Sequence of chain 3.D:
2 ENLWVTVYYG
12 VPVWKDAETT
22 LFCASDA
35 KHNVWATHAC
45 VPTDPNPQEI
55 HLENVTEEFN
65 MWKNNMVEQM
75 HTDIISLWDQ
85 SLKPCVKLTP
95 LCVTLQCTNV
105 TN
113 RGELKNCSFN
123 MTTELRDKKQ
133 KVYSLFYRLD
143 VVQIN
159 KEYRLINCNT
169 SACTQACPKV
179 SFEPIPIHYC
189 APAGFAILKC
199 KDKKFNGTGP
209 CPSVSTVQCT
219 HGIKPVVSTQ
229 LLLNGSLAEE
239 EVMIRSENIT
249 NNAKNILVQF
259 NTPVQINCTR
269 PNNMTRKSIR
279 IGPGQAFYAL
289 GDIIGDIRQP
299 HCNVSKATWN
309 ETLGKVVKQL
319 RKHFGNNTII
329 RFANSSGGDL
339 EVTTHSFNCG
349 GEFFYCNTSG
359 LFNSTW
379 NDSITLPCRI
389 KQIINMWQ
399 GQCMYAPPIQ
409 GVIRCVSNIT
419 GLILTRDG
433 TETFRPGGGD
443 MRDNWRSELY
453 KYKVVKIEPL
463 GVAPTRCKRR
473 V

Binding-site contacts:
Ligand atom C2 contacts residue ASN167 of chain 3.D at 2.5 Å.
Ligand atom O5 contacts residue ASN167 of chain 3.D at 2.3 Å (h-bond).
Ligand atom C8 contacts residue ASN167 of chain 3.D at 4.0 Å.
Ligand atom C1 contacts residue ARG162 of chain 3.D at 3.7 Å.
Ligand atom C7 contacts residue ASN167 of chain 3.D at 3.3 Å.
Ligand atom O7 contacts residue ASN167 of chain 3.D at 3.2 Å (h-bond).
Ligand atom C3 contacts residue ASN167 of chain 3.D at 3.8 Å.
Ligand atom N2 contacts residue THR168 of chain 3.D at 4.1 Å.
Ligand atom C4 contacts residue ASN167 of chain 3.D at 4.2 Å.
Ligand atom C8 contacts residue ARG278 of chain 1.D at 3.5 Å.
Ligand atom O5 contacts residue ARG162 of chain 3.D at 3.2 Å (salt-bridge).
Ligand atom C7 contacts residue ARG278 of chain 1.D at 3.4 Å.
Ligand atom C5 contacts residue ARG162 of chain 3.D at 4.0 Å.
Ligand atom O6 contacts residue VAL144 of chain 3.D at 3.8 Å.
Ligand atom C1 contacts residue ASN167 of chain 3.D at 1.4 Å.
Ligand atom C1 contacts residue THR168 of chain 3.D at 4.2 Å.
Ligand atom N2 contacts residue ASN167 of chain 3.D at 2.9 Å (h-bond).
Ligand atom C6 contacts residue ARG162 of chain 3.D at 4.0 Å.
Ligand atom O7 contacts residue ARG278 of chain 1.D at 2.6 Å (salt-bridge).
Ligand atom C5 contacts residue ASN167 of chain 3.D at 3.6 Å.
Ligand atom O6 contacts residue ILE164 of chain 3.D at 3.8 Å.

Sequence of chain 1.D:
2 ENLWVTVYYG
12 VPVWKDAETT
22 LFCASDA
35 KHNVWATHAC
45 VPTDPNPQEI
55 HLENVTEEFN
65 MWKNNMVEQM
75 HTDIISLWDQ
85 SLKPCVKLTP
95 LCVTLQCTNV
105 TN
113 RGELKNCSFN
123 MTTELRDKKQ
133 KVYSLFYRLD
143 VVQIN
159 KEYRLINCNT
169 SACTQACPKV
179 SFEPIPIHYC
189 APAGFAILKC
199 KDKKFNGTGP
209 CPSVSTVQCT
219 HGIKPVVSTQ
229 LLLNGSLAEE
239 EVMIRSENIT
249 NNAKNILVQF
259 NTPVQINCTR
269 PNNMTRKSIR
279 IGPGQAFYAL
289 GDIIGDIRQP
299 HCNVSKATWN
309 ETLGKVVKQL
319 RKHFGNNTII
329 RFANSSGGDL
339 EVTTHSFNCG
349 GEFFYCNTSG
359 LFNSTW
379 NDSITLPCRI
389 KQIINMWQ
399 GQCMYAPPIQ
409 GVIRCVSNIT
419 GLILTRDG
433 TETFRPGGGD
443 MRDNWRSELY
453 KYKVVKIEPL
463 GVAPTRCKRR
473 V

A protein and the small-molecule ligand that binds it are described below.
Small molecule (SMILES): CC(=O)N[C@H]1[C@H](O[C@H]2[C@H](O)[C@@H](NC(C)=O)CO[C@@H]2CO)O[C@H](CO)[C@@H](O)[C@@H]1O